Sequence of chain 1.D:
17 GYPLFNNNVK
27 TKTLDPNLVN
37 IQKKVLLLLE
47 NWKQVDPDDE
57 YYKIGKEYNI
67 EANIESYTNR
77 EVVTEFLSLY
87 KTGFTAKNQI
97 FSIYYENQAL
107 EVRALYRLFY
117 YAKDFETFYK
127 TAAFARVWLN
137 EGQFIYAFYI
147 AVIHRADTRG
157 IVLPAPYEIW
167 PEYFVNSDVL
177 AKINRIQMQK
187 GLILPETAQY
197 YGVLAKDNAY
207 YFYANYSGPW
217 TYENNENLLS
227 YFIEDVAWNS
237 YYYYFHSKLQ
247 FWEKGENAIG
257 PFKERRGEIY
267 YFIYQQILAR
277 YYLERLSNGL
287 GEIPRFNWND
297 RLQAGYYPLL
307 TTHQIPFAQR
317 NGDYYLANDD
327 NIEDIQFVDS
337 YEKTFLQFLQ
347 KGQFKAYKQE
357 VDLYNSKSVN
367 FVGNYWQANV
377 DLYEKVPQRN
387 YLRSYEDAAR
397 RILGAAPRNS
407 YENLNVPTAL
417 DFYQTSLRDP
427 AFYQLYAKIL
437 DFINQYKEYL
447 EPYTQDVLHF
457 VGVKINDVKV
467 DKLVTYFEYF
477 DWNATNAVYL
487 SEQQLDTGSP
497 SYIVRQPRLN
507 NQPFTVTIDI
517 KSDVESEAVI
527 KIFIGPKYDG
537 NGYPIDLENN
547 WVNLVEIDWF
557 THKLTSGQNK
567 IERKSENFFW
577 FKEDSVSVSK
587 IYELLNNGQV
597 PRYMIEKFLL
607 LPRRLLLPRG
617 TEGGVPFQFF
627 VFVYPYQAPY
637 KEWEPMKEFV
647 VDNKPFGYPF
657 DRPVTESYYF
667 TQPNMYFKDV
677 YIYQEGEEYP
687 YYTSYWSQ

Binding-site contacts:
Ligand atom C1 contacts residue GLU46 of chain 1.D at 4.1 Å.
Ligand atom O7 contacts residue SER585 of chain 1.D at 3.5 Å.
Ligand atom O3 contacts residue SER497 of chain 1.D at 4.2 Å.
Ligand atom C8 contacts residue LEU486 of chain 1.D at 4.0 Å (hydrophobic).
Ligand atom O5 contacts residue ASN479 of chain 1.D at 2.3 Å (h-bond).
Ligand atom O7 contacts residue SER495 of chain 1.D at 2.9 Å (h-bond).
Ligand atom N2 contacts residue ASN479 of chain 1.D at 2.9 Å (h-bond).
Ligand atom C8 contacts residue SER495 of chain 1.D at 3.4 Å.
Ligand atom C7 contacts residue ASN479 of chain 1.D at 3.2 Å.
Ligand atom C3 contacts residue GLU46 of chain 1.D at 3.8 Å.
Ligand atom C6 contacts residue GLU46 of chain 1.D at 3.5 Å.
Ligand atom C7 contacts residue GLU46 of chain 1.D at 4.1 Å.
Ligand atom C6 contacts residue TYR588 of chain 1.D at 4.1 Å (hydrophobic).
Ligand atom C2 contacts residue TYR588 of chain 1.D at 4.1 Å (hydrophobic).
Ligand atom C1 contacts residue ASN479 of chain 1.D at 1.4 Å.
Ligand atom C7 contacts residue SER497 of chain 1.D at 4.1 Å.
Ligand atom C8 contacts residue SER497 of chain 1.D at 4.0 Å.
Ligand atom O5 contacts residue THR481 of chain 1.D at 3.8 Å.
Ligand atom O7 contacts residue ASN479 of chain 1.D at 3.1 Å (h-bond).
Ligand atom C2 contacts residue SER497 of chain 1.D at 4.0 Å.
Ligand atom O4 contacts residue TYR588 of chain 1.D at 4.1 Å.
Ligand atom O7 contacts residue GLY494 of chain 1.D at 4.1 Å.
Ligand atom N2 contacts residue SER497 of chain 1.D at 3.2 Å (h-bond).
Ligand atom C5 contacts residue ASN479 of chain 1.D at 3.6 Å.
Ligand atom C3 contacts residue ASN479 of chain 1.D at 3.8 Å.
Ligand atom C2 contacts residue ASN479 of chain 1.D at 2.4 Å.
Ligand atom C1 contacts residue THR481 of chain 1.D at 3.6 Å.
Ligand atom O2 contacts residue TYR588 of chain 1.D at 3.8 Å.
Ligand atom C3 contacts residue SER497 of chain 1.D at 3.8 Å.
Ligand atom C8 contacts residue GLU46 of chain 1.D at 3.8 Å.
Ligand atom C7 contacts residue SER585 of chain 1.D at 4.0 Å.
Ligand atom C7 contacts residue SER583 of chain 1.D at 3.9 Å.
Ligand atom N2 contacts residue GLU46 of chain 1.D at 3.4 Å (salt-bridge).
Ligand atom O6 contacts residue GLU46 of chain 1.D at 3.1 Å (salt-bridge).
Ligand atom C2 contacts residue GLU46 of chain 1.D at 4.1 Å.
Ligand atom O6 contacts residue THR493 of chain 1.D at 4.0 Å.
Ligand atom C7 contacts residue SER495 of chain 1.D at 3.2 Å.
Ligand atom O7 contacts residue SER583 of chain 1.D at 2.8 Å (h-bond).
Ligand atom C4 contacts residue ASN479 of chain 1.D at 4.2 Å.
Ligand atom C8 contacts residue ILE499 of chain 1.D at 3.9 Å (hydrophobic).

The small molecule below binds the protein below.
Small molecule (SMILES): CC(=O)N[C@H]1[C@H](O[C@H]2[C@H](O)[C@@H](NC(C)=O)CO[C@@H]2CO)O[C@H](CO)[C@@H](O[C@@H]2O[C@H](CO)[C@@H](O)[C@H](O)[C@@H]2O)[C@@H]1O